The protein below binds the small molecule below.
Small molecule (SMILES): CC(=O)N[C@H]1[C@H](O[C@H]2[C@H](O)[C@@H](NC(C)=O)CO[C@@H]2CO)O[C@H](CO)[C@@H](O)[C@@H]1O

Binding-site contacts:
Ligand atom C5 contacts residue ASN301 of chain 2.A at 3.6 Å.
Ligand atom C6 contacts residue GLU289 of chain 2.A at 4.5 Å.
Ligand atom C8 contacts residue ASN301 of chain 2.A at 4.4 Å.
Ligand atom O7 contacts residue ASN301 of chain 2.A at 4.0 Å.
Ligand atom O7 contacts residue GLU289 of chain 2.A at 4.3 Å.
Ligand atom C1 contacts residue ASN301 of chain 2.A at 1.4 Å.
Ligand atom O4 contacts residue GLU289 of chain 2.A at 3.3 Å (salt-bridge).
Ligand atom O6 contacts residue LYS45 of chain 2.A at 3.4 Å.
Ligand atom O5 contacts residue GLU289 of chain 2.A at 4.2 Å.
Ligand atom C4 contacts residue GLU289 of chain 2.A at 3.6 Å.
Ligand atom O7 contacts residue ALA290 of chain 2.A at 4.1 Å.
Ligand atom N2 contacts residue ASN301 of chain 2.A at 2.8 Å (h-bond).
Ligand atom C7 contacts residue ASN301 of chain 2.A at 3.7 Å.
Ligand atom C3 contacts residue GLU289 of chain 2.A at 3.5 Å.
Ligand atom C4 contacts residue ASN301 of chain 2.A at 4.1 Å.
Ligand atom C2 contacts residue ASN301 of chain 2.A at 2.3 Å.
Ligand atom O5 contacts residue ASN301 of chain 2.A at 2.3 Å (h-bond).
Ligand atom C1 contacts residue GLU289 of chain 2.A at 4.3 Å.
Ligand atom O3 contacts residue GLU289 of chain 2.A at 4.3 Å.
Ligand atom C5 contacts residue GLU289 of chain 2.A at 3.4 Å.
Ligand atom O7 contacts residue GLY299 of chain 2.A at 4.5 Å.
Ligand atom C3 contacts residue ASN301 of chain 2.A at 3.7 Å.

Sequence of chain 2.A:
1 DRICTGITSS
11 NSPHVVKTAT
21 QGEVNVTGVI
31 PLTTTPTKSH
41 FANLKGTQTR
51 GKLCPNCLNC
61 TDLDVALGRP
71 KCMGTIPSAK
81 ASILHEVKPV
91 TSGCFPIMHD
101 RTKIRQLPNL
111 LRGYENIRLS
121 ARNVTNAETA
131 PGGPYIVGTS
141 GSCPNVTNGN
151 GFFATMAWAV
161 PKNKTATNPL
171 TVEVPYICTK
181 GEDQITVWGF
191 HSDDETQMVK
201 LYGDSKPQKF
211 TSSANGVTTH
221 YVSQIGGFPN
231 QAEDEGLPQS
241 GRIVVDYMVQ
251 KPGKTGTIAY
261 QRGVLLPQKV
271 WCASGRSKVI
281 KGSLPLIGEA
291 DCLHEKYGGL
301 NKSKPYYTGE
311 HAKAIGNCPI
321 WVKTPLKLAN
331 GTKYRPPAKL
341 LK